A small-molecule ligand and the protein it binds are described below.
Small molecule (SMILES): CCCCCCCO[C@@H]1O[C@H](CO)[C@@H](O)[C@H](O)[C@H]1O

Binding-site contacts:
Ligand atom O3 contacts residue THR85 of chain 1.A at 4.4 Å.
Ligand atom C10 contacts residue TYR82 of chain 1.A at 4.2 Å (hydrophobic).
Ligand atom O6 contacts residue THR85 of chain 1.A at 3.4 Å (h-bond).
Ligand atom O1 contacts residue HIS87 of chain 1.A at 3.2 Å.
Ligand atom C13 contacts residue ILE90 of chain 1.A at 3.8 Å (hydrophobic).
Ligand atom C6 contacts residue 8581 of chain 1.C at 4.2 Å.
Ligand atom C4 contacts residue THR85 of chain 1.A at 4.2 Å.
Ligand atom C6 contacts residue HIS87 of chain 1.A at 4.0 Å.
Ligand atom C13 contacts residue HIS87 of chain 1.A at 3.7 Å.
Ligand atom C8 contacts residue HIS87 of chain 1.A at 3.9 Å.
Ligand atom C12 contacts residue TYR82 of chain 1.A at 4.3 Å (hydrophobic).
Ligand atom C7 contacts residue HIS87 of chain 1.A at 3.7 Å.
Ligand atom C7 contacts residue 8581 of chain 1.C at 3.8 Å.
Ligand atom C5 contacts residue HIS87 of chain 1.A at 4.1 Å.
Ligand atom C13 contacts residue 8581 of chain 1.C at 4.4 Å.
Ligand atom O6 contacts residue HIS87 of chain 1.A at 2.8 Å (h-bond).
Ligand atom O4 contacts residue THR85 of chain 1.A at 4.4 Å.
Ligand atom C11 contacts residue HIS87 of chain 1.A at 4.1 Å.
Ligand atom C12 contacts residue HIS87 of chain 1.A at 3.8 Å.
Ligand atom C1 contacts residue HIS87 of chain 1.A at 3.7 Å.
Ligand atom C5 contacts residue 8581 of chain 1.C at 4.1 Å.
Ligand atom C1 contacts residue 8581 of chain 1.C at 3.9 Å.
Ligand atom C12 contacts residue 8581 of chain 1.C at 4.3 Å.
Ligand atom C12 contacts residue ILE91 of chain 1.A at 4.2 Å (hydrophobic).
Ligand atom O5 contacts residue 8581 of chain 1.C at 3.9 Å.
Ligand atom O1 contacts residue 8581 of chain 1.C at 4.4 Å.
Ligand atom C10 contacts residue HIS87 of chain 1.A at 4.5 Å.
Ligand atom C2 contacts residue HIS87 of chain 1.A at 4.0 Å.
Ligand atom O6 contacts residue TYR82 of chain 1.A at 3.0 Å (h-bond).
Ligand atom C6 contacts residue TYR82 of chain 1.A at 3.1 Å (hydrophobic).
Ligand atom C13 contacts residue ILE91 of chain 1.A at 4.1 Å (hydrophobic).
Ligand atom O5 contacts residue HIS87 of chain 1.A at 3.1 Å (h-bond).

Sequence of chain 1.A:
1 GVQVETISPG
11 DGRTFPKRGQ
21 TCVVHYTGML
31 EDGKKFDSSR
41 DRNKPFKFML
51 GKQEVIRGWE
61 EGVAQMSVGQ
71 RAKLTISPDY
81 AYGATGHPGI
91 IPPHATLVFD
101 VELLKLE